Sequence of chain 2.A:
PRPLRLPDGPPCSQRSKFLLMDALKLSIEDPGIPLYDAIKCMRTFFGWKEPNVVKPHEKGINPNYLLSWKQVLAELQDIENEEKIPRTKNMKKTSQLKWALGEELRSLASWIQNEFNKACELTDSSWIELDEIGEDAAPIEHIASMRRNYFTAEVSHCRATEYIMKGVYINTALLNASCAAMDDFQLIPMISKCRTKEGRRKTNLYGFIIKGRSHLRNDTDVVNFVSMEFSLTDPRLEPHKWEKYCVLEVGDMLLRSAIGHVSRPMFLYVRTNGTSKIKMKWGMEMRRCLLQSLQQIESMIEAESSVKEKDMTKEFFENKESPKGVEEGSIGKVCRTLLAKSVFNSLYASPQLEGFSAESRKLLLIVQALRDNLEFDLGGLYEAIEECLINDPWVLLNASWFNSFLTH

Binding-site contacts:
Ligand atom C03 contacts residue MET59 of chain 2.A at 4.4 Å (hydrophobic).
Ligand atom C02 contacts residue LEU93 of chain 2.A at 4.1 Å (hydrophobic).
Ligand atom C05 contacts residue GLN94 of chain 2.A at 3.7 Å.
Ligand atom O01 contacts residue GLU97 of chain 2.A at 2.9 Å (salt-bridge).
Ligand atom C04 contacts residue LEU93 of chain 2.A at 3.7 Å (hydrophobic).
Ligand atom C06 contacts residue GLN94 of chain 2.A at 3.9 Å.
Ligand atom C06 contacts residue LEU90 of chain 2.A at 3.9 Å (hydrophobic).
Ligand atom O01 contacts residue MET59 of chain 2.A at 4.0 Å.
Ligand atom C09 contacts residue MET59 of chain 2.A at 4.4 Å (hydrophobic).
Ligand atom C04 contacts residue GLN94 of chain 2.A at 3.5 Å.
Ligand atom C02 contacts residue GLU97 of chain 2.A at 4.0 Å.
Ligand atom O01 contacts residue ARG60 of chain 2.A at 4.4 Å.
Ligand atom C04 contacts residue LEU90 of chain 2.A at 3.3 Å (hydrophobic).
Ligand atom CL2 contacts residue MET59 of chain 2.A at 4.0 Å.
Ligand atom C07 contacts residue LEU90 of chain 2.A at 4.3 Å (hydrophobic).
Ligand atom CL1 contacts residue TRP65 of chain 2.A at 3.5 Å.
Ligand atom CL2 contacts residue TRP65 of chain 2.A at 3.4 Å.
Ligand atom C05 contacts residue LEU90 of chain 2.A at 2.8 Å (hydrophobic).
Ligand atom C02 contacts residue MET59 of chain 2.A at 3.8 Å (hydrophobic).
Ligand atom C03 contacts residue LEU93 of chain 2.A at 4.3 Å (hydrophobic).

This small molecule binds to this protein.
Small molecule (SMILES): OCc1cccc(Cl)c1Cl